Sequence of chain 1.J:
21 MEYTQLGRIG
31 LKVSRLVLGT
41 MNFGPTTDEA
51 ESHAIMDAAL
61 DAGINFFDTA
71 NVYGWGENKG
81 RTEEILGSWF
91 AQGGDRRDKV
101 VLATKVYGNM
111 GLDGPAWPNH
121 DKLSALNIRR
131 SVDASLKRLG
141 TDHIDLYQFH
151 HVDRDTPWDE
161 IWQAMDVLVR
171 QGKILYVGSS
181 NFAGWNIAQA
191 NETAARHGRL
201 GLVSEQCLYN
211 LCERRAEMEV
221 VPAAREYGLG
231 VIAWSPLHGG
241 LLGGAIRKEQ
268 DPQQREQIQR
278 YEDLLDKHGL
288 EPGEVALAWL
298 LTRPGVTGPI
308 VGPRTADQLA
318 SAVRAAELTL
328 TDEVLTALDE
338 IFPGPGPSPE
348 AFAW

A protein and the small-molecule ligand that binds it are described below.
Small molecule (SMILES): CC[C@H]1OC(=O)C[C@@H](O)[C@H](C)[C@@H](O[C@@H]2O[C@H](C)[C@@H](O[C@H]3C[C@@](C)(O)[C@@H](O)[C@H](C)O3)[C@H](N(C)C)[C@H]2O)[C@@H](CC=O)C[C@@H](C)C(=O)/C=C/C(C)=C/[C@@H]1CO[C@@H]1O[C@H](C)[C@@H](O)[C@@H](OC)[C@H]1OC

Binding-site contacts:
Ligand atom O20 contacts residue GLU273 of chain 1.J at 3.8 Å.
Ligand atom C6B contacts residue ARG215 of chain 1.J at 3.8 Å.
Ligand atom O4B contacts residue GLU213 of chain 1.J at 2.8 Å (salt-bridge).
Ligand atom C2 contacts residue GLU337 of chain 1.J at 3.2 Å.
Ligand atom O2A contacts residue PRO340 of chain 1.J at 4.0 Å.
Ligand atom C20 contacts residue ARG277 of chain 1.J at 3.7 Å.
Ligand atom O4B contacts residue ARG215 of chain 1.J at 3.7 Å.
Ligand atom C1 contacts residue ARG277 of chain 1.J at 4.0 Å.
Ligand atom C7B contacts residue CYS212 of chain 1.J at 3.6 Å (hydrophobic).
Ligand atom C3 contacts residue ILE338 of chain 1.J at 3.9 Å (hydrophobic).
Ligand atom C4B contacts residue CYS212 of chain 1.J at 3.9 Å (hydrophobic).
Ligand atom O3B contacts residue CYS212 of chain 1.J at 2.5 Å (h-bond).
Ligand atom O20 contacts residue GLN274 of chain 1.J at 3.7 Å.
Ligand atom C18 contacts residue ILE338 of chain 1.J at 4.2 Å (hydrophobic).
Ligand atom C20 contacts residue GLU273 of chain 1.J at 3.3 Å.
Ligand atom O3 contacts residue GLN274 of chain 1.J at 3.6 Å.
Ligand atom C4B contacts residue GLU213 of chain 1.J at 3.6 Å.
Ligand atom O1 contacts residue ILE338 of chain 1.J at 4.0 Å.
Ligand atom O4B contacts residue CYS212 of chain 1.J at 3.2 Å (h-bond).
Ligand atom O9 contacts residue GLU273 of chain 1.J at 2.9 Å (salt-bridge).
Ligand atom C5A contacts residue GLN274 of chain 1.J at 3.7 Å.
Ligand atom C6A contacts residue GLN274 of chain 1.J at 3.7 Å.
Ligand atom C9 contacts residue GLU273 of chain 1.J at 4.0 Å.
Ligand atom C17 contacts residue GLU337 of chain 1.J at 4.0 Å.
Ligand atom C7B contacts residue GLU213 of chain 1.J at 3.8 Å.
Ligand atom C3B contacts residue CYS212 of chain 1.J at 3.5 Å (hydrophobic).
Ligand atom C18 contacts residue PRO340 of chain 1.J at 3.8 Å (hydrophobic).
Ligand atom O20 contacts residue GLN270 of chain 1.J at 2.9 Å (h-bond).
Ligand atom C7B contacts residue GLN271 of chain 1.J at 4.1 Å.
Ligand atom O20 contacts residue ARG277 of chain 1.J at 3.0 Å (salt-bridge).
Ligand atom O3 contacts residue ILE338 of chain 1.J at 2.6 Å (h-bond).
Ligand atom C1 contacts residue GLU337 of chain 1.J at 3.8 Å.
Ligand atom O1 contacts residue ARG277 of chain 1.J at 2.9 Å (salt-bridge).
Ligand atom C19 contacts residue GLN270 of chain 1.J at 4.0 Å.
Ligand atom C20 contacts residue GLN270 of chain 1.J at 3.0 Å.
Ligand atom C3 contacts residue ARG277 of chain 1.J at 3.9 Å.
Ligand atom O3 contacts residue ARG277 of chain 1.J at 3.9 Å.
Ligand atom C4B contacts residue ARG215 of chain 1.J at 3.9 Å.
Ligand atom C13 contacts residue ARG277 of chain 1.J at 3.8 Å.
Ligand atom O3 contacts residue GLU337 of chain 1.J at 4.0 Å.